Sequence of chain 1.C:
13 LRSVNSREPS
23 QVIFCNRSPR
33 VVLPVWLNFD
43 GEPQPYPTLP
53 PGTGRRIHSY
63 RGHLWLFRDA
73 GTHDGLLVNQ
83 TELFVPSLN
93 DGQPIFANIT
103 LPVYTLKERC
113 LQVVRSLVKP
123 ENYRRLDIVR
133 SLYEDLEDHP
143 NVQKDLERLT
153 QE

The protein below binds the small molecule below.
Small molecule (SMILES): Cc1cc(CC(=O)N2C[C@H](O)C[C@H]2C(=O)NCc2ccc(-c3ccccc3)cc2)on1

Binding-site contacts:
Ligand atom N contacts residue TYR48 of chain 1.C at 3.6 Å.
Ligand atom CB contacts residue HIS60 of chain 1.C at 3.4 Å.
Ligand atom CAZ contacts residue TYR62 of chain 1.C at 3.8 Å (hydrophobic).
Ligand atom CG contacts residue SER61 of chain 1.C at 3.7 Å.
Ligand atom CD2 contacts residue TRP38 of chain 1.C at 3.5 Å (hydrophobic).
Ligand atom CAE contacts residue TYR48 of chain 1.C at 3.8 Å (hydrophobic).
Ligand atom C contacts residue HIS60 of chain 1.C at 3.6 Å.
Ligand atom CBA contacts residue PRO49 of chain 1.C at 3.7 Å (hydrophobic).
Ligand atom CAG contacts residue ILE59 of chain 1.C at 3.5 Å (hydrophobic).
Ligand atom CA1 contacts residue PRO49 of chain 1.C at 3.5 Å (hydrophobic).
Ligand atom CA contacts residue TYR48 of chain 1.C at 3.8 Å (hydrophobic).
Ligand atom CG contacts residue HIS65 of chain 1.C at 3.8 Å.
Ligand atom NAQ contacts residue TYR62 of chain 1.C at 3.3 Å.
Ligand atom CB contacts residue TRP67 of chain 1.C at 3.7 Å (hydrophobic).
Ligand atom OAB contacts residue TYR62 of chain 1.C at 3.7 Å.
Ligand atom CAI contacts residue PRO49 of chain 1.C at 3.2 Å (hydrophobic).
Ligand atom O contacts residue TYR48 of chain 1.C at 2.6 Å (h-bond).
Ligand atom OD1 contacts residue SER61 of chain 1.C at 2.6 Å (h-bond).
Ligand atom NAR contacts residue HIS60 of chain 1.C at 3.0 Å (h-bond).
Ligand atom CD2 contacts residue TYR48 of chain 1.C at 3.5 Å (hydrophobic).
Ligand atom OD1 contacts residue HIS65 of chain 1.C at 2.8 Å (h-bond).
Ligand atom OAT contacts residue TYR62 of chain 1.C at 3.3 Å.
Ligand atom CAE contacts residue HIS60 of chain 1.C at 3.5 Å.
Ligand atom CAY contacts residue TYR48 of chain 1.C at 3.6 Å (hydrophobic).
Ligand atom OD1 contacts residue TYR62 of chain 1.C at 3.6 Å.
Ligand atom CAJ contacts residue TYR48 of chain 1.C at 3.8 Å (hydrophobic).
Ligand atom CAW contacts residue TYR62 of chain 1.C at 3.6 Å (hydrophobic).
Ligand atom OAT contacts residue HIS65 of chain 1.C at 3.3 Å.
Ligand atom CAY contacts residue ILE59 of chain 1.C at 3.8 Å (hydrophobic).
Ligand atom CAG contacts residue TYR48 of chain 1.C at 3.8 Å (hydrophobic).
Ligand atom CA2 contacts residue PRO49 of chain 1.C at 3.6 Å (hydrophobic).
Ligand atom CA contacts residue HIS60 of chain 1.C at 3.4 Å.
Ligand atom C contacts residue TYR48 of chain 1.C at 3.5 Å (hydrophobic).
Ligand atom CG contacts residue TRP67 of chain 1.C at 3.7 Å (hydrophobic).
Ligand atom CAJ contacts residue ILE59 of chain 1.C at 3.5 Å (hydrophobic).
Ligand atom CAJ contacts residue PRO49 of chain 1.C at 3.8 Å (hydrophobic).
Ligand atom CB contacts residue TYR48 of chain 1.C at 3.5 Å (hydrophobic).
Ligand atom CA0 contacts residue PRO49 of chain 1.C at 3.6 Å (hydrophobic).
Ligand atom CBA contacts residue ILE59 of chain 1.C at 3.5 Å (hydrophobic).
Ligand atom CAA contacts residue TYR62 of chain 1.C at 3.8 Å (hydrophobic).